Binding-site contacts:
Ligand atom C10 contacts residue PHE101 of chain 2.B at 3.5 Å (hydrophobic).
Ligand atom C4 contacts residue ASP136 of chain 2.B at 3.8 Å.
Ligand atom O6 contacts residue CO1 of chain 2.Q at 2.6 Å.
Ligand atom O9 contacts residue HIS134 of chain 2.B at 3.5 Å (h-bond).
Ligand atom C5 contacts residue PHE62 of chain 2.B at 3.8 Å (hydrophobic).
Ligand atom C2 contacts residue FE1 of chain 2.R at 3.1 Å.
Ligand atom C5 contacts residue ASP136 of chain 2.B at 3.7 Å.
Ligand atom OAP contacts residue FE1 of chain 2.R at 2.4 Å.
Ligand atom O6 contacts residue HIS212 of chain 2.B at 3.1 Å.
Ligand atom C1 contacts residue ASP136 of chain 2.B at 3.8 Å.
Ligand atom OAP contacts residue TYR237 of chain 2.B at 3.2 Å.
Ligand atom C5 contacts residue MET36 of chain 2.B at 3.7 Å (hydrophobic).
Ligand atom C18 contacts residue MET100 of chain 2.B at 3.6 Å (hydrophobic).
Ligand atom C11 contacts residue ILE251 of chain 2.B at 3.8 Å (hydrophobic).
Ligand atom O12 contacts residue ILE251 of chain 2.B at 3.6 Å.
Ligand atom C2 contacts residue ASP136 of chain 2.B at 3.8 Å.
Ligand atom C4 contacts residue FE1 of chain 2.R at 3.4 Å.
Ligand atom O6 contacts residue FE1 of chain 2.R at 3.6 Å.
Ligand atom C19 contacts residue TRP40 of chain 2.B at 3.6 Å (hydrophobic).
Ligand atom C5 contacts residue MET34 of chain 2.B at 3.8 Å (hydrophobic).
Ligand atom O6 contacts residue HIS134 of chain 2.B at 3.4 Å (h-bond).
Ligand atom C19 contacts residue MET100 of chain 2.B at 3.8 Å (hydrophobic).
Ligand atom C13 contacts residue TRP40 of chain 2.B at 3.8 Å (hydrophobic).
Ligand atom O9 contacts residue ALA171 of chain 2.B at 3.5 Å.
Ligand atom OAP contacts residue ASP234 of chain 2.B at 3.0 Å (salt-bridge).
Ligand atom C4 contacts residue MET36 of chain 2.B at 3.8 Å (hydrophobic).
Ligand atom C21 contacts residue MET44 of chain 1.B at 3.8 Å (hydrophobic).
Ligand atom O6 contacts residue ASP234 of chain 2.B at 3.2 Å (salt-bridge).
Ligand atom C4 contacts residue TYR237 of chain 2.B at 3.7 Å (hydrophobic).
Ligand atom C4 contacts residue PHE62 of chain 2.B at 3.7 Å (hydrophobic).
Ligand atom C4 contacts residue HIS280 of chain 2.B at 3.6 Å.
Ligand atom OAP contacts residue HIS280 of chain 2.B at 3.3 Å (h-bond).
Ligand atom C14 contacts residue TRP40 of chain 2.B at 3.7 Å (hydrophobic).
Ligand atom OAP contacts residue ASP136 of chain 2.B at 3.4 Å (salt-bridge).
Ligand atom C13 contacts residue ILE251 of chain 2.B at 3.4 Å (hydrophobic).
Ligand atom C2 contacts residue TYR237 of chain 2.B at 3.2 Å (hydrophobic).
Ligand atom C14 contacts residue PHE101 of chain 2.B at 3.7 Å (hydrophobic).
Ligand atom O6 contacts residue TYR237 of chain 2.B at 2.9 Å (h-bond).
Ligand atom C2 contacts residue CO1 of chain 2.Q at 3.5 Å.
Ligand atom C2 contacts residue ASP234 of chain 2.B at 3.4 Å.

Sequence of chain 2.B:
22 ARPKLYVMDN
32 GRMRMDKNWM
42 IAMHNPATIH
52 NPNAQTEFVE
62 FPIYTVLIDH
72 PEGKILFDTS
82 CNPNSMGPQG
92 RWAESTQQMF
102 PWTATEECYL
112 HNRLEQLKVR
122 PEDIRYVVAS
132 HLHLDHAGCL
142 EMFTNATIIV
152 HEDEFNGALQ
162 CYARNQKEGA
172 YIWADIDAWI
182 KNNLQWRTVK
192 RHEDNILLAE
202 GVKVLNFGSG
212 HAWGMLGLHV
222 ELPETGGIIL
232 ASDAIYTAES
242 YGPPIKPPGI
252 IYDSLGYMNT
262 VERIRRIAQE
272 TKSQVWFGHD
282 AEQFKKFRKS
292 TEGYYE

This protein binds this small molecule.
Small molecule (SMILES): CCCCCCCCCC(=O)CC(=O)N[C@H]1CCOC1=O

Sequence of chain 1.B:
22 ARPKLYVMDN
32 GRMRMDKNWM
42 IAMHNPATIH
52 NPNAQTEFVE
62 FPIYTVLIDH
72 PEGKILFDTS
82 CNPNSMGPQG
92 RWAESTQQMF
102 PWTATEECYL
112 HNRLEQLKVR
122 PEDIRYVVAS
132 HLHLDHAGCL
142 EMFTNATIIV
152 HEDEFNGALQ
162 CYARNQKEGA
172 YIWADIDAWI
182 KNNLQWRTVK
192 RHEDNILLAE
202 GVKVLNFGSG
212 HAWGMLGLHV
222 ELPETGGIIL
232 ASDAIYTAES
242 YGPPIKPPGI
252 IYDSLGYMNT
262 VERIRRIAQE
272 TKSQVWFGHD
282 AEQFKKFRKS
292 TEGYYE